Binding-site contacts:
Ligand atom C15 contacts residue GLY217 of chain 1.A at 3.5 Å.
Ligand atom C1 contacts residue MET40 of chain 1.A at 4.1 Å (hydrophobic).
Ligand atom C1 contacts residue HIS220 of chain 1.A at 3.7 Å.
Ligand atom C8 contacts residue PHE101 of chain 1.A at 3.6 Å (hydrophobic).
Ligand atom C14 contacts residue GLY217 of chain 1.A at 3.8 Å.
Ligand atom N1 contacts residue LEU125 of chain 1.A at 3.8 Å.
Ligand atom O1 contacts residue LEU221 of chain 1.A at 3.6 Å.
Ligand atom C15 contacts residue LEU221 of chain 1.A at 4.0 Å (hydrophobic).
Ligand atom C11 contacts residue GLU50 of chain 1.A at 3.3 Å.
Ligand atom C9 contacts residue PHE101 of chain 1.A at 3.7 Å (hydrophobic).
Ligand atom O2 contacts residue ARG91 of chain 1.A at 3.2 Å (salt-bridge).
Ligand atom C10 contacts residue LEU88 of chain 1.A at 4.0 Å (hydrophobic).
Ligand atom O1 contacts residue HIS220 of chain 1.A at 2.8 Å (h-bond).
Ligand atom C2 contacts residue MET40 of chain 1.A at 4.0 Å (hydrophobic).
Ligand atom C15 contacts residue HIS220 of chain 1.A at 3.9 Å.
Ligand atom C1 contacts residue LEU221 of chain 1.A at 3.9 Å (hydrophobic).
Ligand atom C14 contacts residue MET81 of chain 1.A at 4.2 Å (hydrophobic).
Ligand atom N1 contacts residue MET85 of chain 1.A at 3.9 Å.
Ligand atom C12 contacts residue LEU46 of chain 1.A at 3.9 Å (hydrophobic).
Ligand atom CL1 contacts residue LEU43 of chain 1.A at 2.7 Å.
Ligand atom C10 contacts residue PHE101 of chain 1.A at 4.2 Å (hydrophobic).
Ligand atom C11 contacts residue PHE101 of chain 1.A at 4.2 Å (hydrophobic).
Ligand atom C2 contacts residue LEU221 of chain 1.A at 3.9 Å (hydrophobic).
Ligand atom C5 contacts residue MET81 of chain 1.A at 4.0 Å (hydrophobic).
Ligand atom N1 contacts residue ILE121 of chain 1.A at 3.8 Å.
Ligand atom C12 contacts residue GLU50 of chain 1.A at 3.1 Å.
Ligand atom C10 contacts residue LEU84 of chain 1.A at 3.6 Å (hydrophobic).
Ligand atom O1 contacts residue MET224 of chain 1.A at 4.1 Å.
Ligand atom O2 contacts residue GLU50 of chain 1.A at 2.6 Å (salt-bridge).
Ligand atom N1 contacts residue PHE101 of chain 1.A at 4.1 Å.
Ligand atom C12 contacts residue PHE101 of chain 1.A at 4.1 Å (hydrophobic).
Ligand atom C11 contacts residue LEU84 of chain 1.A at 3.9 Å (hydrophobic).
Ligand atom C6 contacts residue PHE101 of chain 1.A at 4.0 Å (hydrophobic).
Ligand atom C13 contacts residue PHE101 of chain 1.A at 4.0 Å (hydrophobic).
Ligand atom C11 contacts residue ARG91 of chain 1.A at 4.2 Å.
Ligand atom CL1 contacts residue ALA47 of chain 1.A at 3.7 Å.
Ligand atom C3 contacts residue LEU43 of chain 1.A at 4.1 Å (hydrophobic).
Ligand atom O2 contacts residue LEU84 of chain 1.A at 3.3 Å (h-bond).
Ligand atom C7 contacts residue PHE101 of chain 1.A at 3.8 Å (hydrophobic).
Ligand atom O1 contacts residue MET40 of chain 1.A at 3.4 Å.

Sequence of chain 1.A:
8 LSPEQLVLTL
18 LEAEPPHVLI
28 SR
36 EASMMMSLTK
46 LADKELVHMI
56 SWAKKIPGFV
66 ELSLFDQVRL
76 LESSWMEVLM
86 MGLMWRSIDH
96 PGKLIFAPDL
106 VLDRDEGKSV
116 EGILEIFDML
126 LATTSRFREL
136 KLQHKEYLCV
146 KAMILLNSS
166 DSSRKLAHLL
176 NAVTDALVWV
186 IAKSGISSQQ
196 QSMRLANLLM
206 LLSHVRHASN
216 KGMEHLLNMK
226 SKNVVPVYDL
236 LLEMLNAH

A protein and the small-molecule ligand that binds it are described below.
Small molecule (SMILES): N#C[C@H](Cc1ccc(O)cc1)c1ccc(O)cc1Cl